Binding-site contacts:
Ligand atom C18 contacts residue VAL30 of chain 1.B at 4.0 Å (hydrophobic).
Ligand atom C3 contacts residue GLY23 of chain 1.B at 4.0 Å.
Ligand atom C6 contacts residue GLY100 of chain 1.B at 3.5 Å.
Ligand atom C12 contacts residue ALA44 of chain 1.B at 3.9 Å (hydrophobic).
Ligand atom C7 contacts residue GLY100 of chain 1.B at 3.9 Å.
Ligand atom C17 contacts residue LYS46 of chain 1.B at 3.8 Å.
Ligand atom C10 contacts residue LEU22 of chain 1.B at 3.9 Å (hydrophobic).
Ligand atom C5 contacts residue LEU22 of chain 1.B at 3.5 Å (hydrophobic).
Ligand atom C11 contacts residue ALA44 of chain 1.B at 3.6 Å (hydrophobic).
Ligand atom N contacts residue VAL179 of chain 1.B at 3.9 Å.
Ligand atom C16 contacts residue PHE96 of chain 1.B at 3.9 Å (hydrophobic).
Ligand atom C17 contacts residue PHE27 of chain 1.B at 3.8 Å (hydrophobic).
Ligand atom N2 contacts residue LEU150 of chain 1.B at 3.4 Å.
Ligand atom C13 contacts residue PHE96 of chain 1.B at 3.9 Å (hydrophobic).
Ligand atom C11 contacts residue LEU150 of chain 1.B at 4.0 Å (hydrophobic).
Ligand atom O1 contacts residue LEU98 of chain 1.B at 3.9 Å.
Ligand atom C10 contacts residue LEU99 of chain 1.B at 3.2 Å (hydrophobic).
Ligand atom C18 contacts residue VAL179 of chain 1.B at 4.0 Å (hydrophobic).
Ligand atom C4 contacts residue GLY23 of chain 1.B at 3.9 Å.
Ligand atom O contacts residue GLY23 of chain 1.B at 3.5 Å.
Ligand atom C12 contacts residue PHE96 of chain 1.B at 3.9 Å (hydrophobic).
Ligand atom O1 contacts residue GLU97 of chain 1.B at 3.9 Å.
Ligand atom N contacts residue LYS46 of chain 1.B at 3.1 Å (salt-bridge).
Ligand atom C12 contacts residue GLU97 of chain 1.B at 3.7 Å.
Ligand atom C contacts residue GLU24 of chain 1.B at 3.5 Å.
Ligand atom C19 contacts residue VAL30 of chain 1.B at 3.9 Å (hydrophobic).
Ligand atom C9 contacts residue LEU150 of chain 1.B at 3.7 Å (hydrophobic).
Ligand atom C contacts residue GLY23 of chain 1.B at 3.8 Å.
Ligand atom C6 contacts residue LEU22 of chain 1.B at 3.6 Å (hydrophobic).
Ligand atom C14 contacts residue LEU150 of chain 1.B at 3.9 Å (hydrophobic).
Ligand atom C4 contacts residue LEU22 of chain 1.B at 3.3 Å (hydrophobic).
Ligand atom O1 contacts residue ALA44 of chain 1.B at 3.4 Å.
Ligand atom C7 contacts residue LEU22 of chain 1.B at 4.0 Å (hydrophobic).
Ligand atom C19 contacts residue LEU150 of chain 1.B at 3.4 Å (hydrophobic).
Ligand atom N2 contacts residue VAL30 of chain 1.B at 3.9 Å.
Ligand atom N1 contacts residue VAL179 of chain 1.B at 3.8 Å.
Ligand atom N1 contacts residue LYS46 of chain 1.B at 3.8 Å.
Ligand atom C7 contacts residue LEU150 of chain 1.B at 4.0 Å (hydrophobic).
Ligand atom C16 contacts residue VAL179 of chain 1.B at 3.8 Å (hydrophobic).
Ligand atom O1 contacts residue LEU99 of chain 1.B at 3.0 Å (h-bond).

Sequence of chain 1.B:
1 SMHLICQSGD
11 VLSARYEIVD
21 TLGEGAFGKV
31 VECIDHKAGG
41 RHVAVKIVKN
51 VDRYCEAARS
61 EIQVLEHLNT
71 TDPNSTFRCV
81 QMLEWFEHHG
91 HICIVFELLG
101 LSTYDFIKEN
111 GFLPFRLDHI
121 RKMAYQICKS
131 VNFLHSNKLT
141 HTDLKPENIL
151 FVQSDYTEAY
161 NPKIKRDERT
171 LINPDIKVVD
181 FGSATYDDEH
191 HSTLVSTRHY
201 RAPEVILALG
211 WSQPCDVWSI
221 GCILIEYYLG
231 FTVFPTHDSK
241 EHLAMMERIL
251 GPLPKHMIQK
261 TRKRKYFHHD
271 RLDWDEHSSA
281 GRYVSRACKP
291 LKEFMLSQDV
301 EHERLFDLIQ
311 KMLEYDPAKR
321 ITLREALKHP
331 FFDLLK

The small molecule below binds the protein below.
Small molecule (SMILES): CC(C)Oc1cccc(-c2coc3ccc(-c4cnn(C)c4)nc23)c1